Sequence of chain 1.C:
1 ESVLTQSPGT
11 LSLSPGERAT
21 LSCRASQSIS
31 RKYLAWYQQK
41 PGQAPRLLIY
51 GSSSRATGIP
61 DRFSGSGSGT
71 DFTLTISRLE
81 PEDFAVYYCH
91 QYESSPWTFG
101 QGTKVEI

Sequence of chain 1.A:
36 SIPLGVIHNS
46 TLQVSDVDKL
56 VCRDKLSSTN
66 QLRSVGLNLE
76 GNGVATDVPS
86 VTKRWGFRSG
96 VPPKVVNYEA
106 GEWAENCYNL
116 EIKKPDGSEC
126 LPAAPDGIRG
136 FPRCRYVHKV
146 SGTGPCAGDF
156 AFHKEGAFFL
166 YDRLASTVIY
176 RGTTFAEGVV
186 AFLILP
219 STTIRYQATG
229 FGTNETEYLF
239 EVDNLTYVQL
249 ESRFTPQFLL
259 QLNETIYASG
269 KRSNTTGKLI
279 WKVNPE

A small-molecule ligand and the protein it binds are described below.
Small molecule (SMILES): CC(=O)N[C@@H]1[C@@H](O)[C@H](O)[C@@H](CO)O[C@H]1O

Binding-site contacts:
Ligand atom O5 contacts residue ASN272 of chain 1.A at 2.5 Å (h-bond).
Ligand atom C3 contacts residue ASN272 of chain 1.A at 3.9 Å.
Ligand atom C1 contacts residue TYR118 of chain 1.B at 3.8 Å (hydrophobic).
Ligand atom C8 contacts residue TYR50 of chain 1.C at 3.8 Å (hydrophobic).
Ligand atom N2 contacts residue THR273 of chain 1.A at 3.9 Å.
Ligand atom N2 contacts residue TYR50 of chain 1.C at 4.4 Å.
Ligand atom C7 contacts residue ASN272 of chain 1.A at 3.5 Å.
Ligand atom N2 contacts residue ASN272 of chain 1.A at 2.9 Å (h-bond).
Ligand atom O5 contacts residue TYR118 of chain 1.B at 4.0 Å.
Ligand atom C2 contacts residue ASN272 of chain 1.A at 2.5 Å.
Ligand atom O7 contacts residue ASN272 of chain 1.A at 3.6 Å.
Ligand atom C5 contacts residue TYR118 of chain 1.B at 4.4 Å (hydrophobic).
Ligand atom C4 contacts residue ASN272 of chain 1.A at 4.4 Å.
Ligand atom C7 contacts residue THR273 of chain 1.A at 4.3 Å.
Ligand atom C5 contacts residue ASN272 of chain 1.A at 3.8 Å.
Ligand atom C8 contacts residue SER54 of chain 1.C at 3.5 Å.
Ligand atom C1 contacts residue ASN272 of chain 1.A at 1.5 Å.
Ligand atom C8 contacts residue THR273 of chain 1.A at 3.8 Å.

Sequence of chain 1.B:
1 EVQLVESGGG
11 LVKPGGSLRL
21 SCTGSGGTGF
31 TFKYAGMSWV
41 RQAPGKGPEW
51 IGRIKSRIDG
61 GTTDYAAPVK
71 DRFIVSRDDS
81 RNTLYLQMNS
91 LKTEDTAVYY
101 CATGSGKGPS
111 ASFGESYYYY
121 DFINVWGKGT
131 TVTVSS